Sequence of chain 34.B:
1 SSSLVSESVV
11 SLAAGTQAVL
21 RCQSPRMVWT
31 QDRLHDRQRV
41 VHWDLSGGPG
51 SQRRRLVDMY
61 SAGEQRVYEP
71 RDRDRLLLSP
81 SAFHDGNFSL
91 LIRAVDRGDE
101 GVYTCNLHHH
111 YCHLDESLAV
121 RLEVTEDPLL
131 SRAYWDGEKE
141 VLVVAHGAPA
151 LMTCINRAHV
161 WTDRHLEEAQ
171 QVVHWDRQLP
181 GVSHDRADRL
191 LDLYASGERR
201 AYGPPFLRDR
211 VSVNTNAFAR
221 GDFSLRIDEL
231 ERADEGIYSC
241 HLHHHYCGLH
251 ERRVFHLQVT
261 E

The small molecule below binds the protein below.
Small molecule (SMILES): CC(=O)N[C@@H]1[C@@H](O)[C@H](O)[C@@H](CO)O[C@H]1O

Binding-site contacts:
Ligand atom O7 contacts residue ASP85 of chain 34.B at 4.3 Å.
Ligand atom O5 contacts residue SER89 of chain 34.B at 4.1 Å.
Ligand atom C4 contacts residue LEU151 of chain 34.B at 4.4 Å (hydrophobic).
Ligand atom C7 contacts residue ASN87 of chain 34.B at 3.6 Å.
Ligand atom N2 contacts residue ASN87 of chain 34.B at 2.9 Å (h-bond).
Ligand atom C6 contacts residue LEU151 of chain 34.B at 3.8 Å (hydrophobic).
Ligand atom O4 contacts residue LEU151 of chain 34.B at 3.7 Å.
Ligand atom C5 contacts residue LEU151 of chain 34.B at 4.1 Å (hydrophobic).
Ligand atom O7 contacts residue ASN87 of chain 34.B at 3.9 Å.
Ligand atom C5 contacts residue ASN87 of chain 34.B at 3.7 Å.
Ligand atom O5 contacts residue ASN87 of chain 34.B at 2.3 Å (h-bond).
Ligand atom C3 contacts residue ASN87 of chain 34.B at 3.7 Å.
Ligand atom C5 contacts residue SER89 of chain 34.B at 4.3 Å.
Ligand atom C4 contacts residue ASN87 of chain 34.B at 4.2 Å.
Ligand atom O5 contacts residue SER79 of chain 34.B at 4.4 Å.
Ligand atom O6 contacts residue LEU151 of chain 34.B at 3.4 Å.
Ligand atom C1 contacts residue ASN87 of chain 34.B at 1.4 Å.
Ligand atom C1 contacts residue SER89 of chain 34.B at 4.5 Å.
Ligand atom C2 contacts residue ASN87 of chain 34.B at 2.4 Å.